A small-molecule ligand and the protein it binds are described below.
Small molecule (SMILES): Nc1ccn([C@H]2C[C@H](O)[C@@H](COP(=O)(O)O)O2)c(=O)n1

Sequence of chain 1.AA:
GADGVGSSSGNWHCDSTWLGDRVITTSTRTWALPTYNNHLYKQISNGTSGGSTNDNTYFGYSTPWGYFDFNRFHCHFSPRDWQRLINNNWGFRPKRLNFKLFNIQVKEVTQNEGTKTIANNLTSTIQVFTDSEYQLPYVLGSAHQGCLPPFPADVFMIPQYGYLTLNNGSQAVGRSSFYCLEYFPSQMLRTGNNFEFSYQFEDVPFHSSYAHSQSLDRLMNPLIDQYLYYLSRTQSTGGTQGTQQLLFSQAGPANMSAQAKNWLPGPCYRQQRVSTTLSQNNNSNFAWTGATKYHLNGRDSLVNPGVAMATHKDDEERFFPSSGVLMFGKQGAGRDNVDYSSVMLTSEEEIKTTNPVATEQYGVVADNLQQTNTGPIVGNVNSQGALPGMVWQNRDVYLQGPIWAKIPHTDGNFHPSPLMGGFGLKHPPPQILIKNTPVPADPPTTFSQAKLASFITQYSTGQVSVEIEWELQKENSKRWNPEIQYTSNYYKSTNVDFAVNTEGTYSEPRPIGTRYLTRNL

Binding-site contacts:
Ligand atom C5' contacts residue DA1 of chain 1.JD at 3.6 Å.
Ligand atom O3' contacts residue PRO205 of chain 1.AA at 4.1 Å.
Ligand atom C2' contacts residue DA1 of chain 1.JD at 3.7 Å.
Ligand atom O3' contacts residue DA1 of chain 1.JD at 1.6 Å.
Ligand atom C4' contacts residue DA1 of chain 1.JD at 3.7 Å.
Ligand atom C3' contacts residue DA1 of chain 1.JD at 2.6 Å.
Ligand atom O5' contacts residue DA1 of chain 1.JD at 3.9 Å.
Ligand atom C2' contacts residue PRO205 of chain 1.AA at 4.5 Å (hydrophobic).